Binding-site contacts:
Ligand atom C03 contacts residue ALA21 of chain 1.B at 4.1 Å (hydrophobic).
Ligand atom C05 contacts residue GLU24 of chain 1.B at 4.1 Å.
Ligand atom O04 contacts residue LYS25 of chain 1.B at 4.4 Å.
Ligand atom O04 contacts residue GLU24 of chain 1.B at 3.8 Å.
Ligand atom O04 contacts residue ALA21 of chain 1.B at 3.9 Å.
Ligand atom C02 contacts residue ALA21 of chain 1.B at 3.7 Å (hydrophobic).
Ligand atom C03 contacts residue GLU24 of chain 1.B at 3.7 Å.
Ligand atom C01 contacts residue ALA21 of chain 1.B at 4.1 Å (hydrophobic).

A protein and the small-molecule ligand that binds it are described below.
Small molecule (SMILES): COC[C@H](C)N

Sequence of chain 1.B:
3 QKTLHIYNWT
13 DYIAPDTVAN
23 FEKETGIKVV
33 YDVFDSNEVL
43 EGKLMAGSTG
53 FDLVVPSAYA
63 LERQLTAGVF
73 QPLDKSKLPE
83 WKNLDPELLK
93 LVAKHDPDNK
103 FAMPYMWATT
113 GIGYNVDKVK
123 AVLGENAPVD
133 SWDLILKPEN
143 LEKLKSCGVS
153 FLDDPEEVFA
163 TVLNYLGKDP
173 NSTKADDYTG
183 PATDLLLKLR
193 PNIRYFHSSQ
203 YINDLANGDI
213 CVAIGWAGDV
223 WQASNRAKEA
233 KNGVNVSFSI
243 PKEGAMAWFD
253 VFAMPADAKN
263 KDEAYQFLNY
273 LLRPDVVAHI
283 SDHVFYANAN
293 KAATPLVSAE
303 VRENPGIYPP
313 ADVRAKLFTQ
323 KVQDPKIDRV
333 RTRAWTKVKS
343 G